A small-molecule ligand and the protein it binds are described below.
Small molecule (SMILES): Nc1ncnc2[nH]cnc12

Sequence of chain 2.A:
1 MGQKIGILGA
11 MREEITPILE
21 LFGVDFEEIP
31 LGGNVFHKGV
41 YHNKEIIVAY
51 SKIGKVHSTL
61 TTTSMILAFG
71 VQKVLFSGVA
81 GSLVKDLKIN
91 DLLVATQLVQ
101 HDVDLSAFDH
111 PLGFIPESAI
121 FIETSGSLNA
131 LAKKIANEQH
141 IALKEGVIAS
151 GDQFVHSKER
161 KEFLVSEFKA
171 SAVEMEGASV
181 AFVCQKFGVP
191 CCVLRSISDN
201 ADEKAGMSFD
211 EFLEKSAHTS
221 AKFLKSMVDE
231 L

Binding-site contacts:
Ligand atom N7 contacts residue GLY81 of chain 2.A at 3.2 Å (h-bond).
Ligand atom N1 contacts residue PHE154 of chain 2.A at 3.6 Å.
Ligand atom N6 contacts residue ASP199 of chain 2.A at 3.0 Å (salt-bridge).
Ligand atom C5 contacts residue PHE154 of chain 2.A at 3.3 Å (hydrophobic).
Ligand atom C2 contacts residue PHE154 of chain 2.A at 3.8 Å (hydrophobic).
Ligand atom N6 contacts residue ALA201 of chain 2.A at 3.6 Å.
Ligand atom C6 contacts residue VAL155 of chain 2.A at 3.9 Å (hydrophobic).
Ligand atom C8 contacts residue SER198 of chain 2.A at 3.6 Å.
Ligand atom N3 contacts residue 2WP1 of chain 2.B at 3.6 Å.
Ligand atom N7 contacts residue ALA80 of chain 2.A at 3.5 Å.
Ligand atom N7 contacts residue SER198 of chain 2.A at 3.8 Å.
Ligand atom N3 contacts residue VAL173 of chain 2.A at 3.8 Å.
Ligand atom N3 contacts residue PHE154 of chain 2.A at 4.0 Å.
Ligand atom N7 contacts residue PHE154 of chain 2.A at 3.5 Å.
Ligand atom C5 contacts residue VAL173 of chain 2.A at 3.8 Å (hydrophobic).
Ligand atom N1 contacts residue VAL173 of chain 2.A at 3.9 Å.
Ligand atom C5 contacts residue GLY81 of chain 2.A at 3.6 Å.
Ligand atom C2 contacts residue MET175 of chain 2.A at 3.7 Å (hydrophobic).
Ligand atom N6 contacts residue VAL155 of chain 2.A at 2.9 Å (h-bond).
Ligand atom C4 contacts residue GLU174 of chain 2.A at 3.9 Å.
Ligand atom C2 contacts residue GLN153 of chain 2.A at 3.8 Å.
Ligand atom N1 contacts residue VAL155 of chain 2.A at 3.0 Å (h-bond).
Ligand atom N3 contacts residue MET175 of chain 2.A at 3.5 Å.
Ligand atom C8 contacts residue GLY81 of chain 2.A at 3.5 Å.
Ligand atom N9 contacts residue VAL79 of chain 2.A at 3.7 Å.
Ligand atom C6 contacts residue PHE154 of chain 2.A at 3.4 Å (hydrophobic).
Ligand atom N6 contacts residue PHE154 of chain 2.A at 3.6 Å.
Ligand atom C2 contacts residue VAL155 of chain 2.A at 3.8 Å (hydrophobic).
Ligand atom N3 contacts residue GLU174 of chain 2.A at 3.3 Å.
Ligand atom N9 contacts residue ALA80 of chain 2.A at 3.7 Å.
Ligand atom C4 contacts residue PHE154 of chain 2.A at 3.8 Å (hydrophobic).
Ligand atom N9 contacts residue 2WP1 of chain 2.B at 3.2 Å.
Ligand atom C2 contacts residue GLU174 of chain 2.A at 3.8 Å.
Ligand atom N7 contacts residue ASP199 of chain 2.A at 2.7 Å (salt-bridge).
Ligand atom C8 contacts residue VAL79 of chain 2.A at 3.9 Å (hydrophobic).
Ligand atom C5 contacts residue ASP199 of chain 2.A at 3.9 Å.
Ligand atom C8 contacts residue ALA80 of chain 2.A at 3.4 Å (hydrophobic).
Ligand atom C4 contacts residue 2WP1 of chain 2.B at 3.8 Å.
Ligand atom C4 contacts residue VAL173 of chain 2.A at 3.7 Å (hydrophobic).
Ligand atom C8 contacts residue ASP199 of chain 2.A at 3.5 Å.